Binding-site contacts:
Ligand atom C7 contacts residue ASN717 of chain 1.A at 3.8 Å.
Ligand atom C5 contacts residue LEU922 of chain 1.A at 4.3 Å (hydrophobic).
Ligand atom O7 contacts residue GLN1071 of chain 1.A at 3.9 Å.
Ligand atom C3 contacts residue ASN717 of chain 1.A at 3.8 Å.
Ligand atom C1 contacts residue ASN717 of chain 1.A at 1.4 Å.
Ligand atom C7 contacts residue GLN1071 of chain 1.A at 4.2 Å.
Ligand atom C2 contacts residue ASN717 of chain 1.A at 2.4 Å.
Ligand atom C4 contacts residue ASN717 of chain 1.A at 4.2 Å.
Ligand atom O7 contacts residue ASN717 of chain 1.A at 4.2 Å.
Ligand atom O5 contacts residue GLN1071 of chain 1.A at 3.6 Å (h-bond).
Ligand atom N2 contacts residue GLN1071 of chain 1.A at 4.5 Å.
Ligand atom C1 contacts residue GLN1071 of chain 1.A at 3.7 Å.
Ligand atom O5 contacts residue ASN717 of chain 1.A at 2.3 Å (h-bond).
Ligand atom C5 contacts residue ASN717 of chain 1.A at 3.6 Å.
Ligand atom C2 contacts residue GLN1071 of chain 1.A at 4.2 Å.
Ligand atom C8 contacts residue THR716 of chain 1.A at 4.0 Å.
Ligand atom N2 contacts residue ASN717 of chain 1.A at 2.9 Å (h-bond).

Sequence of chain 1.A:
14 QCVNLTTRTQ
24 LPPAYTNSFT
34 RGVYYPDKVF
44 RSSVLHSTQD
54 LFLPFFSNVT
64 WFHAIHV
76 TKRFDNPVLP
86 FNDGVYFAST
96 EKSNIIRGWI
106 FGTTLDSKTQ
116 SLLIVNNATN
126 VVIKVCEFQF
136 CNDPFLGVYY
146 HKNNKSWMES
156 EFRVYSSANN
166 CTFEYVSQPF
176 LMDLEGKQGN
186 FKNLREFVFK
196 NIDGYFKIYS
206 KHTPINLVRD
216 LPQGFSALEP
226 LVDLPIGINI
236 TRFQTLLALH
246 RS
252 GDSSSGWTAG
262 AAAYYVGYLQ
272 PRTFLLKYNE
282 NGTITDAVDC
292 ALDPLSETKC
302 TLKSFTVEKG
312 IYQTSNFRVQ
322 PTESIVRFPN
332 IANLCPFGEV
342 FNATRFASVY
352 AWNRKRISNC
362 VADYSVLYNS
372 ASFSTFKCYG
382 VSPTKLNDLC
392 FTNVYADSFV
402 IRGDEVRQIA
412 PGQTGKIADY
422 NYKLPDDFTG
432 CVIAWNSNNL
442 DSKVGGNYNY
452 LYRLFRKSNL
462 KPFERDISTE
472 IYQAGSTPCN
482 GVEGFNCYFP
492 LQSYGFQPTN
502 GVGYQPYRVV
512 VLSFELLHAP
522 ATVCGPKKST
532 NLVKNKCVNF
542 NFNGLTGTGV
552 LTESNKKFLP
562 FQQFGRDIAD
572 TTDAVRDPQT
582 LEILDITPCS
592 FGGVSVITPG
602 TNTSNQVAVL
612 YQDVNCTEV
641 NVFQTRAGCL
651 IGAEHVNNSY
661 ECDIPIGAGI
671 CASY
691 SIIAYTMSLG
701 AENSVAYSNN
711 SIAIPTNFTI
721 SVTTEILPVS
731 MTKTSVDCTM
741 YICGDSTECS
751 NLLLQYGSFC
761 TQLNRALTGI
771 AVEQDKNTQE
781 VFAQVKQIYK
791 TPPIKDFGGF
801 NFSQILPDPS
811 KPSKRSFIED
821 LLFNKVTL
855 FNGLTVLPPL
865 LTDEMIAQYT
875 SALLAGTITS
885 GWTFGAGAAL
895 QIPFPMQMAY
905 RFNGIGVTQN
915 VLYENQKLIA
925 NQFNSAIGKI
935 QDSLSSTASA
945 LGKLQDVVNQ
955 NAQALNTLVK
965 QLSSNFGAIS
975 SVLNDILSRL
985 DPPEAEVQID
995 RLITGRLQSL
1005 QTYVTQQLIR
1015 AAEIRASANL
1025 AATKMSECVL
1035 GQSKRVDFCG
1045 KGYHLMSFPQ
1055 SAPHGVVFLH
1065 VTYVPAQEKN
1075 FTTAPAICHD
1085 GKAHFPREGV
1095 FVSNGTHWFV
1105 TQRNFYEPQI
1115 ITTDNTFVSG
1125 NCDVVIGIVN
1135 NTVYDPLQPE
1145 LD

A protein and the small-molecule ligand that binds it are described below.
Small molecule (SMILES): CC(=O)N[C@@H]1[C@@H](O)[C@H](O)[C@@H](CO)O[C@H]1O